Binding-site contacts:
Ligand atom O7 contacts residue HIS1079 of chain 1.B at 3.6 Å.
Ligand atom C5 contacts residue ASN1076 of chain 1.B at 3.7 Å.
Ligand atom C5 contacts residue PHE1081 of chain 1.B at 4.0 Å (hydrophobic).
Ligand atom O5 contacts residue PHE1081 of chain 1.B at 4.0 Å.
Ligand atom C3 contacts residue THR1078 of chain 1.B at 3.6 Å.
Ligand atom C1 contacts residue ASN1076 of chain 1.B at 1.4 Å.
Ligand atom N2 contacts residue ASN1076 of chain 1.B at 2.9 Å (h-bond).
Ligand atom C3 contacts residue ASN1076 of chain 1.B at 3.8 Å.
Ligand atom N2 contacts residue THR1078 of chain 1.B at 3.1 Å (h-bond).
Ligand atom C2 contacts residue THR1078 of chain 1.B at 3.5 Å.
Ligand atom C1 contacts residue THR1078 of chain 1.B at 3.3 Å.
Ligand atom C8 contacts residue ASN1076 of chain 1.B at 3.8 Å.
Ligand atom C8 contacts residue THR1078 of chain 1.B at 4.2 Å.
Ligand atom C8 contacts residue HIS1079 of chain 1.B at 4.2 Å.
Ligand atom C4 contacts residue ASN1076 of chain 1.B at 4.3 Å.
Ligand atom C7 contacts residue HIS1079 of chain 1.B at 4.4 Å.
Ligand atom C7 contacts residue ASN1076 of chain 1.B at 3.2 Å.
Ligand atom O7 contacts residue ASN1076 of chain 1.B at 3.2 Å (h-bond).
Ligand atom O5 contacts residue THR1078 of chain 1.B at 4.4 Å.
Ligand atom C6 contacts residue PHE1081 of chain 1.B at 3.5 Å (hydrophobic).
Ligand atom C2 contacts residue ASN1076 of chain 1.B at 2.5 Å.
Ligand atom C7 contacts residue THR1078 of chain 1.B at 4.1 Å.
Ligand atom O5 contacts residue ASN1076 of chain 1.B at 2.4 Å (h-bond).

Sequence of chain 1.B:
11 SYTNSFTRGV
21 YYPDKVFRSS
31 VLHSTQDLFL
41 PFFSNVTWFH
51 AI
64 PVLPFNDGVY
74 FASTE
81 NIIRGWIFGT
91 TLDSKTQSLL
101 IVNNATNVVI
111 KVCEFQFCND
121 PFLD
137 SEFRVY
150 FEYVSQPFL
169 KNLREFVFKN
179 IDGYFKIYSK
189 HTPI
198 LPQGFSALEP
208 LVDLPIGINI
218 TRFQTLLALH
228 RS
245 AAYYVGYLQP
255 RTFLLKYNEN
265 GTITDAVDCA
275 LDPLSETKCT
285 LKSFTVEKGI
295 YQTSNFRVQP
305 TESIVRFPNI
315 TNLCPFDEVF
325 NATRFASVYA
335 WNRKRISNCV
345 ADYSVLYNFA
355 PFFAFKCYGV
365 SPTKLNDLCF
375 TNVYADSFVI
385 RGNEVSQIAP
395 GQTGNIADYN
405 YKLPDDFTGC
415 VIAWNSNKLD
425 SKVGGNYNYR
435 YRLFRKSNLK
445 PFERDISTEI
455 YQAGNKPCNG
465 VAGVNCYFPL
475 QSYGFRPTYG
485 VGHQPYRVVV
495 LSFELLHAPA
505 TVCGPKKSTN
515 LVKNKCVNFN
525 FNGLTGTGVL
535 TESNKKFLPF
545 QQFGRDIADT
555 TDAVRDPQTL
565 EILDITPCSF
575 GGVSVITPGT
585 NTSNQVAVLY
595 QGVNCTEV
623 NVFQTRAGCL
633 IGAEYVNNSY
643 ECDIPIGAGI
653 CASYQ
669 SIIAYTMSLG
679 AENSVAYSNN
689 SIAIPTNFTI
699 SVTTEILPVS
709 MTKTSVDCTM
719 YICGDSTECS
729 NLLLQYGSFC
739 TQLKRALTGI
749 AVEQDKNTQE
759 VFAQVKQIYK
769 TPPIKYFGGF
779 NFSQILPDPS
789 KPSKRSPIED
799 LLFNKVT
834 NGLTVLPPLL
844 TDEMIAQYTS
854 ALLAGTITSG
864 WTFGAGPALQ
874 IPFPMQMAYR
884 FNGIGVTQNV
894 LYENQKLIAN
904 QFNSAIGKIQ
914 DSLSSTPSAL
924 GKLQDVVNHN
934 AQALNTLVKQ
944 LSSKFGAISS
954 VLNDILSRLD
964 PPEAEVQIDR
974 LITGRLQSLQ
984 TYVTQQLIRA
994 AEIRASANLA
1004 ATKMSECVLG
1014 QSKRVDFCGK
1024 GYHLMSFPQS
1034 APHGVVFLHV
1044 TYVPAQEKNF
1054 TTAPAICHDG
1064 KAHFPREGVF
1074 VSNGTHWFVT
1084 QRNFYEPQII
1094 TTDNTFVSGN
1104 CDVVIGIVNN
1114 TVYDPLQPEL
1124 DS

This small molecule binds to this protein.
Small molecule (SMILES): CC(=O)N[C@H]1[C@H](O[C@H]2[C@H](O)[C@@H](NC(C)=O)CO[C@@H]2CO)O[C@H](CO)[C@@H](O)[C@@H]1O